Binding-site contacts:
Ligand atom C4 contacts residue TYR279 of chain 1.C at 3.3 Å (hydrophobic).
Ligand atom C4A contacts residue TYR279 of chain 1.C at 3.9 Å (hydrophobic).
Ligand atom O7 contacts residue PRO271 of chain 1.C at 3.7 Å.
Ligand atom O8 contacts residue PRO271 of chain 1.C at 3.7 Å.
Ligand atom C3M contacts residue MET295 of chain 1.C at 3.4 Å (hydrophobic).
Ligand atom C23 contacts residue PHE296 of chain 1.C at 3.5 Å (hydrophobic).
Ligand atom O5 contacts residue HIS151 of chain 1.P at 3.6 Å (h-bond).
Ligand atom C7 contacts residue PRO271 of chain 1.C at 3.7 Å (hydrophobic).
Ligand atom O8 contacts residue LEU275 of chain 1.C at 3.3 Å.
Ligand atom C8A contacts residue PRO271 of chain 1.C at 3.7 Å (hydrophobic).
Ligand atom C8 contacts residue GLU272 of chain 1.C at 3.6 Å.
Ligand atom O4 contacts residue TYR279 of chain 1.C at 3.1 Å.
Ligand atom C6 contacts residue PRO271 of chain 1.C at 3.9 Å (hydrophobic).
Ligand atom O1 contacts residue LEU275 of chain 1.C at 3.8 Å.
Ligand atom C8 contacts residue PRO271 of chain 1.C at 3.4 Å (hydrophobic).
Ligand atom C3 contacts residue TYR279 of chain 1.C at 3.8 Å (hydrophobic).
Ligand atom O5 contacts residue TYR279 of chain 1.C at 3.6 Å.
Ligand atom O7 contacts residue GLU272 of chain 1.C at 3.2 Å (salt-bridge).
Ligand atom O7 contacts residue GLY143 of chain 1.C at 3.7 Å.
Ligand atom C24 contacts residue ILE147 of chain 1.C at 3.8 Å (hydrophobic).
Ligand atom C5M contacts residue TYR279 of chain 1.C at 3.8 Å (hydrophobic).
Ligand atom C23 contacts residue MET295 of chain 1.C at 3.6 Å (hydrophobic).
Ligand atom C22 contacts residue LEU275 of chain 1.C at 3.9 Å (hydrophobic).
Ligand atom C15 contacts residue ILE147 of chain 1.C at 3.7 Å (hydrophobic).
Ligand atom O1 contacts residue ILE147 of chain 1.C at 3.6 Å.
Ligand atom C7M contacts residue VAL270 of chain 1.C at 3.8 Å (hydrophobic).
Ligand atom C22 contacts residue PHE278 of chain 1.C at 3.8 Å (hydrophobic).
Ligand atom O8 contacts residue GLU272 of chain 1.C at 2.7 Å (salt-bridge).
Ligand atom C4 contacts residue VAL146 of chain 1.C at 3.8 Å (hydrophobic).
Ligand atom C4A contacts residue PRO271 of chain 1.C at 3.8 Å (hydrophobic).
Ligand atom C5M contacts residue CYS150 of chain 1.P at 3.8 Å (hydrophobic).
Ligand atom O5 contacts residue VAL146 of chain 1.C at 3.5 Å.
Ligand atom C12 contacts residue ILE125 of chain 1.C at 3.9 Å (hydrophobic).
Ligand atom O12 contacts residue MET295 of chain 1.C at 3.2 Å.
Ligand atom O14 contacts residue ILE125 of chain 1.C at 3.7 Å.
Ligand atom O4 contacts residue VAL146 of chain 1.C at 3.4 Å.
Ligand atom C5 contacts residue PRO271 of chain 1.C at 3.8 Å (hydrophobic).
Ligand atom C7M contacts residue MET139 of chain 1.C at 3.6 Å (hydrophobic).
Ligand atom C18 contacts residue PHE129 of chain 1.C at 3.8 Å (hydrophobic).
Ligand atom O4 contacts residue HIS151 of chain 1.P at 2.8 Å (h-bond).

Sequence of chain 1.P:
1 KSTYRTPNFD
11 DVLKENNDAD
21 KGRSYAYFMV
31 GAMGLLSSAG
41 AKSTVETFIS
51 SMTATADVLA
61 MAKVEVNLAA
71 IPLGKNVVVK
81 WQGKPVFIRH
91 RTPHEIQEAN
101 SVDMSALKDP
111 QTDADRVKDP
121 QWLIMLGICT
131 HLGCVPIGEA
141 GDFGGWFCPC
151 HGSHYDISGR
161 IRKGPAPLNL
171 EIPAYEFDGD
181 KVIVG

This small molecule binds to this protein.
Small molecule (SMILES): C/C=C(C)/C=C/C=C[C@H](OC)[C@@H](C)[C@@H](OC)[C@@H](C)CCc1oc2c(O)c(OC)cc(OC)c2c(=O)c1C

Sequence of chain 1.C:
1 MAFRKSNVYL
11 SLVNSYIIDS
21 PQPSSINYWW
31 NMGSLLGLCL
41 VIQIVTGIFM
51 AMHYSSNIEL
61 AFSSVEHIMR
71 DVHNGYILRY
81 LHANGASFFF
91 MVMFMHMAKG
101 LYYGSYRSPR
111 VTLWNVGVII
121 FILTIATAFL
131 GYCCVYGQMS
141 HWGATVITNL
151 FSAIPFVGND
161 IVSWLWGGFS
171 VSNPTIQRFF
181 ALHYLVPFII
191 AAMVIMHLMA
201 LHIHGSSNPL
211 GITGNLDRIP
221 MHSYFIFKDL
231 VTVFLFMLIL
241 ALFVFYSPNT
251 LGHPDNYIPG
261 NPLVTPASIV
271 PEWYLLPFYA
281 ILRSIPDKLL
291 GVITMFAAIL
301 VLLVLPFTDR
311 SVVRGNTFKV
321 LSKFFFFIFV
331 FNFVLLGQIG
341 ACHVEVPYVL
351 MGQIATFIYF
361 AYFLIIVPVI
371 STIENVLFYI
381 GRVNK